Sequence of chain 1.C:
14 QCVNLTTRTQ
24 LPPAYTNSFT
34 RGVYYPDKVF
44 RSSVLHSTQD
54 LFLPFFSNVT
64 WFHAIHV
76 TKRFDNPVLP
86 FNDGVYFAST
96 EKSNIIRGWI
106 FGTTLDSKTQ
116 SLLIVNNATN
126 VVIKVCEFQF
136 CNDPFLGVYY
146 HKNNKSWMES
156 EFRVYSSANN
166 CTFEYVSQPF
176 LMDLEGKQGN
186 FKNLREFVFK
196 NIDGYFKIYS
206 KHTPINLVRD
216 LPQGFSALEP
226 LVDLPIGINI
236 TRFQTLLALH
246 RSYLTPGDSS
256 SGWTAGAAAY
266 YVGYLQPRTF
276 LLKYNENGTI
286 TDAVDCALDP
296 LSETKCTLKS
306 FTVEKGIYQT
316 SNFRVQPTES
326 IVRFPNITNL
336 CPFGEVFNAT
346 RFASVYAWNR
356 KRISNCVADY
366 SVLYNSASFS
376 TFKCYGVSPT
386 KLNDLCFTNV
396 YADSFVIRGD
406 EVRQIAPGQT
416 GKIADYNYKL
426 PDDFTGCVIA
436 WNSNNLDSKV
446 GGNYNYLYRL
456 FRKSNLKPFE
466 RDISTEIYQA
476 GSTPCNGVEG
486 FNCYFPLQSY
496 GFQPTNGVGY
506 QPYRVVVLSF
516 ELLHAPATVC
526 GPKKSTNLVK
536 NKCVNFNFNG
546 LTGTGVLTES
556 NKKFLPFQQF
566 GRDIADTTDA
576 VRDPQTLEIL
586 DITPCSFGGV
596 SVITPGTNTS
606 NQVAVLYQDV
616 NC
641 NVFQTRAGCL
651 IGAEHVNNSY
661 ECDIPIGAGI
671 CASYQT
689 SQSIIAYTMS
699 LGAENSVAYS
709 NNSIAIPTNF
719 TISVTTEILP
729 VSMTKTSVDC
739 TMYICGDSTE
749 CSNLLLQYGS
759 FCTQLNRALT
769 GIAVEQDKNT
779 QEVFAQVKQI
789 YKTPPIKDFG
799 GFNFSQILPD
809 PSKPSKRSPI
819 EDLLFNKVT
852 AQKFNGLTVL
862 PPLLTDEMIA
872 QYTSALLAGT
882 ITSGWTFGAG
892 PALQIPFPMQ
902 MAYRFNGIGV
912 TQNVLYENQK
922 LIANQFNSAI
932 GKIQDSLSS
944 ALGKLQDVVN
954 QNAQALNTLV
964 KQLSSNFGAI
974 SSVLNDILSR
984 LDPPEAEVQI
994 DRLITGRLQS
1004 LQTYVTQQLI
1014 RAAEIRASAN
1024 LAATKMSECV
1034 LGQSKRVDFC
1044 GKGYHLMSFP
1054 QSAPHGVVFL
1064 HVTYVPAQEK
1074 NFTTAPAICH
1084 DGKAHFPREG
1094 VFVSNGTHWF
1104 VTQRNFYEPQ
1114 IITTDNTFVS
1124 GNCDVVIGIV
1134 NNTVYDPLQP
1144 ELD

Binding-site contacts:
Ligand atom C1 contacts residue ASN165 of chain 1.C at 1.5 Å.
Ligand atom C4 contacts residue ASN165 of chain 1.C at 4.3 Å.
Ligand atom N2 contacts residue ASN165 of chain 1.C at 2.9 Å (h-bond).
Ligand atom O5 contacts residue ASN165 of chain 1.C at 2.4 Å (h-bond).
Ligand atom C7 contacts residue ASN164 of chain 1.C at 4.1 Å.
Ligand atom C7 contacts residue ASN165 of chain 1.C at 3.7 Å.
Ligand atom C8 contacts residue ASN164 of chain 1.C at 4.3 Å.
Ligand atom O7 contacts residue ASN164 of chain 1.C at 3.5 Å (h-bond).
Ligand atom O6 contacts residue THR167 of chain 1.C at 3.5 Å.
Ligand atom C3 contacts residue ASN165 of chain 1.C at 3.9 Å.
Ligand atom C5 contacts residue ASN165 of chain 1.C at 3.7 Å.
Ligand atom C6 contacts residue THR167 of chain 1.C at 3.9 Å.
Ligand atom N2 contacts residue SER69 of chain 1.K at 4.2 Å.
Ligand atom O7 contacts residue ASN165 of chain 1.C at 3.8 Å.
Ligand atom O6 contacts residue GLN115 of chain 1.C at 4.2 Å.
Ligand atom C2 contacts residue ASN165 of chain 1.C at 2.6 Å.
Ligand atom C8 contacts residue SER74 of chain 1.K at 3.7 Å.

Sequence of chain 1.K:
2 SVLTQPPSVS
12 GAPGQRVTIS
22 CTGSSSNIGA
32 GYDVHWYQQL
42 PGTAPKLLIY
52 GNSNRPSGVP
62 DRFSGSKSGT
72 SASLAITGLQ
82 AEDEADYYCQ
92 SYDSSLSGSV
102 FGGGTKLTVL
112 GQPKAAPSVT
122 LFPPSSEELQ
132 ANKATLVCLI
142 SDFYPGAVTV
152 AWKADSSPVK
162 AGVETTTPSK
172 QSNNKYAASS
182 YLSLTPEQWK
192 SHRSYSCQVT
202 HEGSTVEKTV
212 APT

The protein below binds the small molecule below.
Small molecule (SMILES): CC(=O)N[C@@H]1[C@@H](O)[C@H](O)[C@@H](CO)O[C@H]1O